Binding-site contacts:
Ligand atom OXT contacts residue TYR62 of chain 1.B at 3.5 Å.
Ligand atom N contacts residue TYR221 of chain 1.B at 3.7 Å.
Ligand atom C contacts residue ARG97 of chain 1.B at 3.4 Å.
Ligand atom OXT contacts residue SER143 of chain 1.B at 3.9 Å.
Ligand atom O contacts residue TYR62 of chain 1.B at 3.5 Å.
Ligand atom N contacts residue PRO90 of chain 1.B at 2.9 Å (h-bond).
Ligand atom O contacts residue ARG97 of chain 1.B at 2.8 Å (salt-bridge).
Ligand atom OE2 contacts residue LEU139 of chain 1.B at 4.1 Å.
Ligand atom CB contacts residue GLU194 of chain 1.B at 4.0 Å.
Ligand atom OE2 contacts residue SER143 of chain 1.B at 3.3 Å (h-bond).
Ligand atom C contacts residue TYR62 of chain 1.B at 3.6 Å (hydrophobic).
Ligand atom O contacts residue GLY142 of chain 1.B at 3.2 Å.
Ligand atom C contacts residue THR92 of chain 1.B at 3.7 Å.
Ligand atom N contacts residue SER143 of chain 1.B at 4.0 Å.
Ligand atom CD contacts residue THR144 of chain 1.B at 3.3 Å.
Ligand atom CG contacts residue GLU194 of chain 1.B at 3.5 Å.
Ligand atom CA contacts residue THR92 of chain 1.B at 3.4 Å.
Ligand atom OE1 contacts residue THR144 of chain 1.B at 2.7 Å (h-bond).
Ligand atom N contacts residue GLU194 of chain 1.B at 2.7 Å (salt-bridge).
Ligand atom CA contacts residue GLU194 of chain 1.B at 3.3 Å.
Ligand atom CD contacts residue GLU194 of chain 1.B at 3.9 Å.
Ligand atom OE2 contacts residue GLY142 of chain 1.B at 3.7 Å.
Ligand atom OE1 contacts residue GLU194 of chain 1.B at 3.8 Å.
Ligand atom O contacts residue SER143 of chain 1.B at 2.9 Å (h-bond).
Ligand atom OXT contacts residue THR92 of chain 1.B at 2.9 Å (h-bond).
Ligand atom CD contacts residue LEU139 of chain 1.B at 4.0 Å (hydrophobic).
Ligand atom OXT contacts residue PRO90 of chain 1.B at 3.8 Å.
Ligand atom CA contacts residue TYR62 of chain 1.B at 4.0 Å (hydrophobic).
Ligand atom N contacts residue TYR62 of chain 1.B at 4.0 Å.
Ligand atom OXT contacts residue LEU91 of chain 1.B at 3.6 Å.
Ligand atom CA contacts residue PRO90 of chain 1.B at 4.1 Å (hydrophobic).
Ligand atom C contacts residue SER143 of chain 1.B at 3.3 Å.
Ligand atom OE2 contacts residue THR144 of chain 1.B at 3.1 Å (h-bond).
Ligand atom CG contacts residue TYR62 of chain 1.B at 4.2 Å (hydrophobic).
Ligand atom CG contacts residue LEU139 of chain 1.B at 3.6 Å (hydrophobic).
Ligand atom N contacts residue THR92 of chain 1.B at 2.8 Å (h-bond).
Ligand atom CA contacts residue SER143 of chain 1.B at 3.3 Å.
Ligand atom OXT contacts residue ARG97 of chain 1.B at 2.7 Å (salt-bridge).
Ligand atom CB contacts residue TYR62 of chain 1.B at 3.5 Å (hydrophobic).
Ligand atom CB contacts residue LEU139 of chain 1.B at 3.9 Å (hydrophobic).

Sequence of chain 1.B:
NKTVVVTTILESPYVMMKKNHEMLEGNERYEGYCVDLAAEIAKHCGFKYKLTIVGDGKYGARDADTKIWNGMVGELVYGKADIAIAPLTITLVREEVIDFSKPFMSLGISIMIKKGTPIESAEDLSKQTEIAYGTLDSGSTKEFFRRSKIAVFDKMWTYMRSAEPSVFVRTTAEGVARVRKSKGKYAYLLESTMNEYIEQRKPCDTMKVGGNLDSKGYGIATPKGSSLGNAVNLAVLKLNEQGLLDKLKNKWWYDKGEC

This protein binds this small molecule.
Small molecule (SMILES): N[C@@H](CCC(=O)O)C(=O)O